A protein and the small-molecule ligand that binds it are described below.
Small molecule (SMILES): CC(=O)N[C@@H]1[C@@H](O[C@H](C)C(=O)O)[C@H](O)[C@@H](CO)O[C@H]1O

Sequence of chain 1.A:
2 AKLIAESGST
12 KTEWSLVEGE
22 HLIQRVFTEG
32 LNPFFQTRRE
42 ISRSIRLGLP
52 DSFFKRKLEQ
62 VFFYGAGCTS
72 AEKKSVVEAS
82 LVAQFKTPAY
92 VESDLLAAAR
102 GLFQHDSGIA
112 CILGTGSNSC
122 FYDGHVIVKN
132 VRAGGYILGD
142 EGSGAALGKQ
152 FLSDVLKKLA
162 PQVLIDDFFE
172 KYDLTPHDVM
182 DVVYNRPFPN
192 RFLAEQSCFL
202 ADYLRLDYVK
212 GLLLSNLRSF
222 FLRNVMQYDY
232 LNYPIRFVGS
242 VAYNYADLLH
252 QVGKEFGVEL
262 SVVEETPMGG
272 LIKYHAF

Binding-site contacts:
Ligand atom C6 contacts residue ILE113 of chain 1.C at 3.8 Å (hydrophobic).
Ligand atom C5 contacts residue ASN119 of chain 1.C at 3.9 Å.
Ligand atom C8 contacts residue MET181 of chain 1.A at 3.7 Å (hydrophobic).
Ligand atom C4 contacts residue ALA67 of chain 1.C at 3.7 Å (hydrophobic).
Ligand atom O5 contacts residue ASP141 of chain 1.C at 3.9 Å.
Ligand atom O3 contacts residue ALA67 of chain 1.C at 3.5 Å.
Ligand atom C8 contacts residue PHE35 of chain 1.C at 4.0 Å (hydrophobic).
Ligand atom O11 contacts residue THR70 of chain 1.C at 3.2 Å.
Ligand atom O4 contacts residue ASP95 of chain 1.C at 2.5 Å (salt-bridge).
Ligand atom C11 contacts residue SER94 of chain 1.C at 3.3 Å.
Ligand atom C1 contacts residue ASP141 of chain 1.C at 3.5 Å.
Ligand atom O4 contacts residue ASN119 of chain 1.C at 2.9 Å (h-bond).
Ligand atom C11 contacts residue GLY66 of chain 1.C at 4.0 Å.
Ligand atom C3 contacts residue ALA134 of chain 1.C at 3.9 Å (hydrophobic).
Ligand atom C10 contacts residue ASN119 of chain 1.C at 3.8 Å.
Ligand atom C11 contacts residue GLY68 of chain 1.C at 3.4 Å.
Ligand atom C11 contacts residue CYS69 of chain 1.C at 3.5 Å (hydrophobic).
Ligand atom C10 contacts residue THR70 of chain 1.C at 3.6 Å.
Ligand atom C9 contacts residue SER94 of chain 1.C at 3.6 Å.
Ligand atom C8 contacts residue GLY68 of chain 1.C at 3.8 Å.
Ligand atom C5 contacts residue SER118 of chain 1.C at 3.9 Å.
Ligand atom C1 contacts residue ALA134 of chain 1.C at 3.8 Å (hydrophobic).
Ligand atom C6 contacts residue ASP95 of chain 1.C at 3.5 Å.
Ligand atom O3 contacts residue ASP95 of chain 1.C at 3.9 Å.
Ligand atom C6 contacts residue GLY117 of chain 1.C at 3.6 Å.
Ligand atom O5 contacts residue SER118 of chain 1.C at 3.7 Å.
Ligand atom O5 contacts residue GLY117 of chain 1.C at 3.4 Å.
Ligand atom C4 contacts residue ASN119 of chain 1.C at 4.0 Å.
Ligand atom O7 contacts residue ASN33 of chain 1.C at 3.4 Å (h-bond).
Ligand atom C2 contacts residue ALA67 of chain 1.C at 4.0 Å (hydrophobic).
Ligand atom C9 contacts residue GLY68 of chain 1.C at 3.8 Å.
Ligand atom C6 contacts residue SER118 of chain 1.C at 3.7 Å.
Ligand atom O1 contacts residue GLY136 of chain 1.C at 3.8 Å.
Ligand atom C4 contacts residue ASP95 of chain 1.C at 3.3 Å.
Ligand atom O6 contacts residue ASP95 of chain 1.C at 2.8 Å (salt-bridge).
Ligand atom O3 contacts residue GLY68 of chain 1.C at 3.1 Å (h-bond).
Ligand atom C9 contacts residue ASN119 of chain 1.C at 3.8 Å.
Ligand atom O1 contacts residue ASP141 of chain 1.C at 2.8 Å (salt-bridge).
Ligand atom O6 contacts residue ALA67 of chain 1.C at 3.9 Å.
Ligand atom O10 contacts residue ASN119 of chain 1.C at 3.5 Å (h-bond).

Sequence of chain 1.C:
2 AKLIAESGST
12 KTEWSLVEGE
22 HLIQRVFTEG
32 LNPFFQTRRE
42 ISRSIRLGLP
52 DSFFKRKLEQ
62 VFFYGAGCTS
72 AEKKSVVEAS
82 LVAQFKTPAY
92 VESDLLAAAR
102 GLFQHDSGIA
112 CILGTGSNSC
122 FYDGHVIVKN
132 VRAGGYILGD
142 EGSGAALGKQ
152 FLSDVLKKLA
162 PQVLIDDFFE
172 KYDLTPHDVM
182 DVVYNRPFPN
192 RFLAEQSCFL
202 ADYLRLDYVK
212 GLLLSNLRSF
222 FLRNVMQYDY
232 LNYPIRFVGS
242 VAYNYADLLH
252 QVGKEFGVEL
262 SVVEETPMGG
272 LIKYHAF